Binding-site contacts:
Ligand atom C8 contacts residue HIS456 of chain 2.A at 4.3 Å.
Ligand atom C7 contacts residue ASN463 of chain 2.A at 3.3 Å.
Ligand atom C8 contacts residue GLU459 of chain 2.A at 3.7 Å.
Ligand atom C7 contacts residue GLU459 of chain 2.A at 3.7 Å.
Ligand atom C1 contacts residue GLU459 of chain 2.A at 4.2 Å.
Ligand atom O7 contacts residue ASN463 of chain 2.A at 3.1 Å (h-bond).
Ligand atom O7 contacts residue GLN434 of chain 2.A at 2.7 Å (h-bond).
Ligand atom C8 contacts residue GLN434 of chain 2.A at 4.0 Å.
Ligand atom C2 contacts residue GLU459 of chain 2.A at 3.6 Å.
Ligand atom C7 contacts residue GLN434 of chain 2.A at 3.8 Å.
Ligand atom C4 contacts residue ASN463 of chain 2.A at 4.2 Å.
Ligand atom C5 contacts residue ASN463 of chain 2.A at 3.6 Å.
Ligand atom C1 contacts residue ASN463 of chain 2.A at 1.4 Å.
Ligand atom N2 contacts residue GLU459 of chain 2.A at 2.8 Å (salt-bridge).
Ligand atom C3 contacts residue ASN463 of chain 2.A at 3.8 Å.
Ligand atom O5 contacts residue ASN463 of chain 2.A at 2.3 Å (h-bond).
Ligand atom N2 contacts residue ASN463 of chain 2.A at 3.0 Å (h-bond).
Ligand atom C8 contacts residue SER438 of chain 2.A at 3.6 Å.
Ligand atom C3 contacts residue GLU459 of chain 2.A at 3.6 Å.
Ligand atom O7 contacts residue ALA460 of chain 2.A at 4.5 Å.
Ligand atom C2 contacts residue ASN463 of chain 2.A at 2.5 Å.
Ligand atom O3 contacts residue GLU459 of chain 2.A at 4.0 Å.
Ligand atom C8 contacts residue ASN463 of chain 2.A at 4.5 Å.
Ligand atom C8 contacts residue ALA460 of chain 2.A at 3.7 Å (hydrophobic).
Ligand atom C7 contacts residue ALA460 of chain 2.A at 4.5 Å (hydrophobic).

Sequence of chain 2.A:
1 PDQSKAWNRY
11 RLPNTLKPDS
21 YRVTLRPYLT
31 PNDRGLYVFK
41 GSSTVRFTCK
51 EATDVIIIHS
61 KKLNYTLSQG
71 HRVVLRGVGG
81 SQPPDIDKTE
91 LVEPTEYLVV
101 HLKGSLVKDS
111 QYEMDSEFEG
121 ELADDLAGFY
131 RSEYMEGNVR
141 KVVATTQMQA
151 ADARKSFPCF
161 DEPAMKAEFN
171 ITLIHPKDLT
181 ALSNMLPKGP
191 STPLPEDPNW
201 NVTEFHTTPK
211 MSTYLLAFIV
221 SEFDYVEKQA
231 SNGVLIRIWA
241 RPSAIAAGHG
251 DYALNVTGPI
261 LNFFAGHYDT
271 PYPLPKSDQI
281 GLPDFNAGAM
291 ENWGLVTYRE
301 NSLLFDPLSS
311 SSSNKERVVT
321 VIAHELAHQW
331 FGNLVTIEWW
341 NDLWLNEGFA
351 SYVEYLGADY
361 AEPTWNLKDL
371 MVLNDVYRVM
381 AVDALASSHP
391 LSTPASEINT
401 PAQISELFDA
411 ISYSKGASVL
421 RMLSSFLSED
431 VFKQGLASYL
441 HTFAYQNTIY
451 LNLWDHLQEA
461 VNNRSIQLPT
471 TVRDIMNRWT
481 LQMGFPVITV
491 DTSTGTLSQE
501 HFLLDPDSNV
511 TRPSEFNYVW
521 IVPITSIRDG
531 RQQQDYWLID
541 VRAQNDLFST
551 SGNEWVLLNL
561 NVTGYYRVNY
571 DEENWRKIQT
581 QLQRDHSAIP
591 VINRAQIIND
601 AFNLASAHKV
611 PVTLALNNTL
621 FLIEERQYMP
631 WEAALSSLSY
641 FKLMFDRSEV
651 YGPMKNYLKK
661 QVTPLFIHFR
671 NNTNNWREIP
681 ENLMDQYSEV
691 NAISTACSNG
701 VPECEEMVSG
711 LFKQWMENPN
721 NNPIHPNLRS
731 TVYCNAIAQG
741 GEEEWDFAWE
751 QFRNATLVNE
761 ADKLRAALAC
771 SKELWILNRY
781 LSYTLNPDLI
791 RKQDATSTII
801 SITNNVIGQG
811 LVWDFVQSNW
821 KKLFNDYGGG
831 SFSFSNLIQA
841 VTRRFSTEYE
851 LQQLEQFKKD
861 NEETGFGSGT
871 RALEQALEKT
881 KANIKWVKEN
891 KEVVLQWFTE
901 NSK

The protein below binds the small molecule below.
Small molecule (SMILES): CC(=O)N[C@@H]1[C@@H](O)[C@H](O)[C@@H](CO)O[C@H]1O